Sequence of chain 1.A:
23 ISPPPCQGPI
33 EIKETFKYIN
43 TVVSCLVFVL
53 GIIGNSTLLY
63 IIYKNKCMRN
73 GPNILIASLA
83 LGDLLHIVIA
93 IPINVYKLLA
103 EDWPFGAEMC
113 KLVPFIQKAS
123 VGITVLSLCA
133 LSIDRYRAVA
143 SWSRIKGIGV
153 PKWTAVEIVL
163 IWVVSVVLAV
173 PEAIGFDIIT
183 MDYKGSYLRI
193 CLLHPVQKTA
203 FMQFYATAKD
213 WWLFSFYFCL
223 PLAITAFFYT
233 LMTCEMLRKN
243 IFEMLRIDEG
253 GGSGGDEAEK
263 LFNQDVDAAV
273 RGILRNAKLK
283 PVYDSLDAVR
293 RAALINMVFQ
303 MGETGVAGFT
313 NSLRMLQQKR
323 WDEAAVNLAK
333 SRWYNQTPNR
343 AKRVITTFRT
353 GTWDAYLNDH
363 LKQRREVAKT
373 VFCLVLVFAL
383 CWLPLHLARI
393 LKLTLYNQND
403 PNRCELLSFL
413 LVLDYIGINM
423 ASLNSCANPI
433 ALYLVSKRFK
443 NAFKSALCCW

Binding-site contacts:
Ligand atom C18 contacts residue CYS47 of chain 1.A at 3.6 Å (hydrophobic).
Ligand atom C17 contacts residue CYS47 of chain 1.A at 4.3 Å (hydrophobic).
Ligand atom C4 contacts residue LEU101 of chain 1.A at 3.9 Å (hydrophobic).
Ligand atom C27 contacts residue LEU48 of chain 1.A at 3.7 Å (hydrophobic).
Ligand atom C18 contacts residue THR43 of chain 1.A at 3.9 Å.
Ligand atom C26 contacts residue LEU48 of chain 1.A at 4.4 Å (hydrophobic).
Ligand atom C18 contacts residue VAL44 of chain 1.A at 3.9 Å (hydrophobic).
Ligand atom C8 contacts residue THR43 of chain 1.A at 4.3 Å.
Ligand atom O1 contacts residue TYR40 of chain 1.A at 4.4 Å.
Ligand atom C26 contacts residue VAL51 of chain 1.A at 3.5 Å (hydrophobic).
Ligand atom C19 contacts residue THR43 of chain 1.A at 3.9 Å.
Ligand atom C22 contacts residue CYS47 of chain 1.A at 4.0 Å (hydrophobic).
Ligand atom C13 contacts residue CYS47 of chain 1.A at 4.5 Å (hydrophobic).
Ligand atom C25 contacts residue LEU48 of chain 1.A at 3.6 Å (hydrophobic).
Ligand atom C5 contacts residue LEU101 of chain 1.A at 4.3 Å (hydrophobic).
Ligand atom C27 contacts residue OLC1 of chain 1.J at 3.8 Å.
Ligand atom C2 contacts residue TYR40 of chain 1.A at 4.1 Å (hydrophobic).
Ligand atom C21 contacts residue VAL44 of chain 1.A at 4.3 Å (hydrophobic).
Ligand atom C6 contacts residue LEU101 of chain 1.A at 4.4 Å (hydrophobic).
Ligand atom C24 contacts residue VAL51 of chain 1.A at 4.4 Å (hydrophobic).
Ligand atom C19 contacts residue LEU101 of chain 1.A at 4.4 Å (hydrophobic).
Ligand atom C16 contacts residue CYS47 of chain 1.A at 3.7 Å (hydrophobic).
Ligand atom C15 contacts residue CYS47 of chain 1.A at 3.6 Å (hydrophobic).
Ligand atom C19 contacts residue TYR40 of chain 1.A at 4.0 Å (hydrophobic).
Ligand atom C21 contacts residue OLC1 of chain 1.J at 4.3 Å.
Ligand atom C20 contacts residue CYS47 of chain 1.A at 3.8 Å (hydrophobic).

The protein below binds the small molecule below.
Small molecule (SMILES): CC(C)CCC[C@@H](C)[C@H]1CC[C@H]2[C@@H]3CC=C4C[C@@H](O)CC[C@]4(C)[C@H]3CC[C@]12C